A protein and the small-molecule ligand that binds it are described below.
Small molecule (SMILES): CCCN1CC(Nc2ccc([C@@H]3c4ccc5[nH]ncc5c4C[C@@H](C)N3CC(F)(F)F)nc2)C1

Binding-site contacts:
Ligand atom C15 contacts residue THR45 of chain 1.B at 3.6 Å.
Ligand atom C6 contacts residue LEU44 of chain 1.B at 3.6 Å (hydrophobic).
Ligand atom C14 contacts residue LEU44 of chain 1.B at 3.9 Å (hydrophobic).
Ligand atom C6 contacts residue ALA48 of chain 1.B at 3.7 Å (hydrophobic).
Ligand atom C7 contacts residue GLU51 of chain 1.B at 4.0 Å.
Ligand atom F contacts residue LEU223 of chain 1.B at 3.4 Å.
Ligand atom C9 contacts residue LEU85 of chain 1.B at 3.2 Å (hydrophobic).
Ligand atom C21 contacts residue PRO233 of chain 1.B at 3.5 Å (hydrophobic).
Ligand atom F1 contacts residue MET86 of chain 1.B at 3.4 Å.
Ligand atom F1 contacts residue ILE122 of chain 1.B at 4.0 Å.
Ligand atom N1 contacts residue ARG92 of chain 1.B at 3.9 Å.
Ligand atom C17 contacts residue ALA48 of chain 1.B at 3.8 Å (hydrophobic).
Ligand atom C18 contacts residue THR45 of chain 1.B at 3.8 Å.
Ligand atom F contacts residue GLY219 of chain 1.B at 3.7 Å.
Ligand atom N contacts residue ARG92 of chain 1.B at 3.4 Å (salt-bridge).
Ligand atom C3 contacts residue PHE102 of chain 1.B at 3.7 Å (hydrophobic).
Ligand atom C17 contacts residue TRP81 of chain 1.B at 4.0 Å (hydrophobic).
Ligand atom N contacts residue GLU51 of chain 1.B at 3.5 Å (salt-bridge).
Ligand atom N5 contacts residue VAL231 of chain 1.B at 3.9 Å.
Ligand atom C6 contacts residue PHE102 of chain 1.B at 4.0 Å (hydrophobic).
Ligand atom F contacts residue HIS222 of chain 1.B at 3.8 Å.
Ligand atom F2 contacts residue LEU82 of chain 1.B at 3.9 Å.
Ligand atom C21 contacts residue VAL231 of chain 1.B at 3.4 Å (hydrophobic).
Ligand atom C4 contacts residue PHE102 of chain 1.B at 3.9 Å (hydrophobic).
Ligand atom C19 contacts residue ALA48 of chain 1.B at 3.8 Å (hydrophobic).
Ligand atom C contacts residue LEU126 of chain 1.B at 3.8 Å (hydrophobic).
Ligand atom C7 contacts residue PHE102 of chain 1.B at 3.8 Å (hydrophobic).
Ligand atom C8 contacts residue PHE102 of chain 1.B at 3.7 Å (hydrophobic).
Ligand atom N3 contacts residue ALA48 of chain 1.B at 4.0 Å.
Ligand atom C contacts residue PHE102 of chain 1.B at 3.7 Å (hydrophobic).
Ligand atom C5 contacts residue ALA48 of chain 1.B at 3.7 Å (hydrophobic).
Ligand atom N contacts residue LEU89 of chain 1.B at 3.8 Å.
Ligand atom C20 contacts residue VAL231 of chain 1.B at 3.3 Å (hydrophobic).
Ligand atom C20 contacts residue THR45 of chain 1.B at 3.9 Å.
Ligand atom C5 contacts residue LEU44 of chain 1.B at 3.4 Å (hydrophobic).
Ligand atom N contacts residue LEU85 of chain 1.B at 3.4 Å (h-bond).
Ligand atom C9 contacts residue LEU89 of chain 1.B at 3.6 Å (hydrophobic).
Ligand atom F2 contacts residue LEU223 of chain 1.B at 3.3 Å.
Ligand atom F1 contacts residue GLY219 of chain 1.B at 3.4 Å.
Ligand atom N1 contacts residue GLU51 of chain 1.B at 2.9 Å (salt-bridge).

Sequence of chain 1.B:
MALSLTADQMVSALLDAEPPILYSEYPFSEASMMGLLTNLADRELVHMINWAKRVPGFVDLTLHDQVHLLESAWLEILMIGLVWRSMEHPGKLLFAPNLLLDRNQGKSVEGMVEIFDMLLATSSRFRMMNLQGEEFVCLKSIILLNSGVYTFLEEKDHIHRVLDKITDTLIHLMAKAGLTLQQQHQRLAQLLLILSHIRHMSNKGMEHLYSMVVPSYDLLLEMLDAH